Sequence of chain 1.A:
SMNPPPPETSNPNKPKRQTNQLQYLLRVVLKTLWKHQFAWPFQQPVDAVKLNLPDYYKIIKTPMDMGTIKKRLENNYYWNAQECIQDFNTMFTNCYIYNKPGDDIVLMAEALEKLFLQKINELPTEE

Binding-site contacts:
Ligand atom CAB contacts residue VAL46 of chain 1.A at 3.8 Å (hydrophobic).
Ligand atom CAN contacts residue MET108 of chain 1.A at 3.8 Å (hydrophobic).
Ligand atom CAH contacts residue LEU51 of chain 1.A at 3.9 Å (hydrophobic).
Ligand atom CAF contacts residue LEU51 of chain 1.A at 3.7 Å (hydrophobic).
Ligand atom CAC contacts residue ILE105 of chain 1.A at 3.9 Å (hydrophobic).
Ligand atom OAV contacts residue ASN99 of chain 1.A at 3.1 Å (h-bond).
Ligand atom CAU contacts residue LEU53 of chain 1.A at 3.5 Å (hydrophobic).
Ligand atom CAH contacts residue TRP40 of chain 1.A at 3.8 Å (hydrophobic).
Ligand atom CAE contacts residue PRO41 of chain 1.A at 3.8 Å (hydrophobic).
Ligand atom CAD contacts residue LEU51 of chain 1.A at 4.0 Å (hydrophobic).
Ligand atom CAA contacts residue VAL46 of chain 1.A at 4.0 Å (hydrophobic).
Ligand atom NAW contacts residue ILE105 of chain 1.A at 4.1 Å.
Ligand atom CAL contacts residue PRO41 of chain 1.A at 4.0 Å (hydrophobic).
Ligand atom CAT contacts residue ASN99 of chain 1.A at 3.9 Å.
Ligand atom CAN contacts residue ASP104 of chain 1.A at 3.8 Å.
Ligand atom CAI contacts residue LEU51 of chain 1.A at 3.9 Å (hydrophobic).
Ligand atom CAB contacts residue ILE105 of chain 1.A at 3.8 Å (hydrophobic).
Ligand atom CAG contacts residue LEU51 of chain 1.A at 3.8 Å (hydrophobic).
Ligand atom NAW contacts residue CYS95 of chain 1.A at 4.1 Å.
Ligand atom CAO contacts residue ASP104 of chain 1.A at 4.0 Å.
Ligand atom CAA contacts residue PHE42 of chain 1.A at 3.5 Å (hydrophobic).
Ligand atom CAM contacts residue PRO41 of chain 1.A at 4.0 Å (hydrophobic).
Ligand atom CAM contacts residue TRP40 of chain 1.A at 3.6 Å (hydrophobic).
Ligand atom OAV contacts residue TYR56 of chain 1.A at 3.9 Å.
Ligand atom CAL contacts residue ILE105 of chain 1.A at 3.9 Å (hydrophobic).
Ligand atom NAW contacts residue VAL46 of chain 1.A at 4.0 Å.
Ligand atom CAA contacts residue PRO41 of chain 1.A at 3.7 Å (hydrophobic).
Ligand atom OAS contacts residue LEU51 of chain 1.A at 4.1 Å.
Ligand atom CAA contacts residue ILE105 of chain 1.A at 4.0 Å (hydrophobic).
Ligand atom CAF contacts residue PRO41 of chain 1.A at 3.8 Å (hydrophobic).
Ligand atom CAQ contacts residue LEU51 of chain 1.A at 4.0 Å (hydrophobic).
Ligand atom CAM contacts residue MET108 of chain 1.A at 3.6 Å (hydrophobic).
Ligand atom CAC contacts residue VAL46 of chain 1.A at 4.1 Å (hydrophobic).
Ligand atom NAW contacts residue ASN99 of chain 1.A at 3.7 Å.
Ligand atom CAD contacts residue ILE105 of chain 1.A at 4.0 Å (hydrophobic).
Ligand atom CAL contacts residue TRP40 of chain 1.A at 3.5 Å (hydrophobic).
Ligand atom CAM contacts residue ILE105 of chain 1.A at 3.9 Å (hydrophobic).
Ligand atom CAU contacts residue ASN99 of chain 1.A at 3.7 Å.
Ligand atom CAE contacts residue LEU51 of chain 1.A at 3.8 Å (hydrophobic).
Ligand atom CAR contacts residue ILE105 of chain 1.A at 3.9 Å (hydrophobic).

A small-molecule ligand and the protein it binds are described below.
Small molecule (SMILES): Cc1noc(C)c1-c1ccc2c(c1)[C@](O)(c1ccccc1)CC2